Sequence of chain 1.B:
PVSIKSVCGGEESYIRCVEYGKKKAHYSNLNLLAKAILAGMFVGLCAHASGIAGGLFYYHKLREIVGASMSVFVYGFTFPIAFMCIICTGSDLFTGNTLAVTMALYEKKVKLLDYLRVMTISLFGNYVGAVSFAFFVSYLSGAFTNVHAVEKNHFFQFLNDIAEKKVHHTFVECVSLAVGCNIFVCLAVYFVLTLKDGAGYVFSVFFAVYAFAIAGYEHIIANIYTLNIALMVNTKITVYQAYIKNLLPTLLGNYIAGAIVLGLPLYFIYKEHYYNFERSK

The protein below binds the small molecule below.
Small molecule (SMILES): COc1ccc(C(=O)/C=C(\O)C(F)(F)C(F)(F)F)c(O)c1

Binding-site contacts:
Ligand atom C08 contacts residue PHE94 of chain 1.B at 3.5 Å (hydrophobic).
Ligand atom F18 contacts residue LEU104 of chain 1.B at 3.3 Å.
Ligand atom O10 contacts residue VAL196 of chain 1.B at 3.7 Å.
Ligand atom C12 contacts residue VAL196 of chain 1.B at 3.9 Å (hydrophobic).
Ligand atom F20 contacts residue PHE94 of chain 1.B at 3.1 Å.
Ligand atom F18 contacts residue HIS230 of chain 1.B at 3.4 Å.
Ligand atom C09 contacts residue LEU104 of chain 1.B at 3.8 Å (hydrophobic).
Ligand atom O10 contacts residue THR106 of chain 1.B at 2.8 Å (h-bond).
Ligand atom F16 contacts residue ALA93 of chain 1.B at 3.4 Å.
Ligand atom O10 contacts residue GLY107 of chain 1.B at 3.6 Å.
Ligand atom C14 contacts residue HIS230 of chain 1.B at 3.7 Å.
Ligand atom F16 contacts residue ILE97 of chain 1.B at 3.1 Å.
Ligand atom O02 contacts residue TYR31 of chain 1.B at 3.4 Å (h-bond).
Ligand atom C11 contacts residue PHE94 of chain 1.B at 3.5 Å (hydrophobic).
Ligand atom F16 contacts residue VAL54 of chain 1.B at 3.9 Å.
Ligand atom C01 contacts residue TYR31 of chain 1.B at 3.3 Å (hydrophobic).
Ligand atom O13 contacts residue LEU104 of chain 1.B at 3.3 Å (h-bond).
Ligand atom O02 contacts residue ILE98 of chain 1.B at 3.3 Å.
Ligand atom C12 contacts residue LEU104 of chain 1.B at 3.7 Å (hydrophobic).
Ligand atom F19 contacts residue HIS230 of chain 1.B at 2.8 Å.
Ligand atom C09 contacts residue THR106 of chain 1.B at 3.9 Å.
Ligand atom C12 contacts residue HIS230 of chain 1.B at 3.7 Å.
Ligand atom O13 contacts residue GLY107 of chain 1.B at 3.1 Å.
Ligand atom C03 contacts residue TYR31 of chain 1.B at 3.9 Å (hydrophobic).
Ligand atom F16 contacts residue PHE94 of chain 1.B at 3.7 Å.
Ligand atom F20 contacts residue VAL220 of chain 1.B at 3.4 Å.
Ligand atom F17 contacts residue PHE90 of chain 1.B at 3.0 Å.
Ligand atom C04 contacts residue TYR31 of chain 1.B at 3.4 Å (hydrophobic).
Ligand atom O21 contacts residue THR106 of chain 1.B at 2.6 Å (h-bond).
Ligand atom O21 contacts residue HIS230 of chain 1.B at 2.9 Å (h-bond).
Ligand atom F19 contacts residue VAL196 of chain 1.B at 3.3 Å.
Ligand atom C08 contacts residue ILE97 of chain 1.B at 3.7 Å (hydrophobic).
Ligand atom F18 contacts residue VAL54 of chain 1.B at 3.5 Å.
Ligand atom C01 contacts residue ILE98 of chain 1.B at 3.5 Å (hydrophobic).
Ligand atom C07 contacts residue PHE94 of chain 1.B at 3.5 Å (hydrophobic).
Ligand atom O21 contacts residue VAL196 of chain 1.B at 3.4 Å.
Ligand atom C07 contacts residue ILE97 of chain 1.B at 3.8 Å (hydrophobic).
Ligand atom O10 contacts residue LEU104 of chain 1.B at 3.1 Å.
Ligand atom O21 contacts residue LEU104 of chain 1.B at 3.0 Å.
Ligand atom F17 contacts residue ALA93 of chain 1.B at 3.4 Å.